Binding-site contacts:
Ligand atom C3' contacts residue GLU217 of chain 1.A at 3.3 Å.
Ligand atom C2' contacts residue ILE50 of chain 1.A at 3.6 Å (hydrophobic).
Ligand atom C5' contacts residue VAL75 of chain 1.A at 3.8 Å (hydrophobic).
Ligand atom O2 contacts residue PHE157 of chain 1.A at 3.5 Å.
Ligand atom O2 contacts residue PHE116 of chain 1.A at 3.5 Å.
Ligand atom C5 contacts residue ASP153 of chain 1.A at 3.8 Å.
Ligand atom N3 contacts residue PHE157 of chain 1.A at 3.3 Å.
Ligand atom C2' contacts residue PHE157 of chain 1.A at 3.8 Å (hydrophobic).
Ligand atom C5 contacts residue GLU73 of chain 1.A at 3.8 Å.
Ligand atom O2 contacts residue GLN117 of chain 1.A at 3.6 Å.
Ligand atom C6 contacts residue TRP78 of chain 1.A at 3.5 Å (hydrophobic).
Ligand atom C5' contacts residue GLU73 of chain 1.A at 3.1 Å.
Ligand atom C2 contacts residue PHE157 of chain 1.A at 3.4 Å (hydrophobic).
Ligand atom C2 contacts residue PHE116 of chain 1.A at 3.4 Å (hydrophobic).
Ligand atom C2 contacts residue GLN117 of chain 1.A at 3.8 Å.
Ligand atom C6 contacts residue GLU73 of chain 1.A at 3.8 Å.
Ligand atom C5' contacts residue ARG214 of chain 1.A at 4.0 Å.
Ligand atom N3 contacts residue GLN117 of chain 1.A at 3.0 Å (h-bond).
Ligand atom C3' contacts residue TYR106 of chain 1.A at 3.7 Å (hydrophobic).
Ligand atom C4 contacts residue GLN117 of chain 1.A at 3.8 Å.
Ligand atom C6 contacts residue ARG148 of chain 1.A at 3.7 Å.
Ligand atom O4' contacts residue LEU102 of chain 1.A at 3.5 Å.
Ligand atom O3' contacts residue GLU217 of chain 1.A at 2.6 Å (salt-bridge).
Ligand atom C5 contacts residue TRP78 of chain 1.A at 3.9 Å (hydrophobic).
Ligand atom N4 contacts residue ASP153 of chain 1.A at 2.9 Å (salt-bridge).
Ligand atom N1 contacts residue PHE157 of chain 1.A at 3.9 Å.
Ligand atom C4 contacts residue PHE157 of chain 1.A at 3.5 Å (hydrophobic).
Ligand atom O3' contacts residue TYR106 of chain 1.A at 2.8 Å (h-bond).
Ligand atom O2 contacts residue MET105 of chain 1.A at 3.5 Å.
Ligand atom O4' contacts residue TRP78 of chain 1.A at 3.5 Å.
Ligand atom N4 contacts residue PHE157 of chain 1.A at 3.6 Å.
Ligand atom C2' contacts residue TYR106 of chain 1.A at 3.4 Å (hydrophobic).
Ligand atom N4 contacts residue GLN117 of chain 1.A at 3.0 Å (h-bond).
Ligand atom C4' contacts residue GLU217 of chain 1.A at 3.8 Å.
Ligand atom C4 contacts residue ASP153 of chain 1.A at 3.7 Å.
Ligand atom O5' contacts residue GLU73 of chain 1.A at 2.5 Å (salt-bridge).
Ligand atom N1 contacts residue PHE116 of chain 1.A at 4.0 Å.
Ligand atom O5' contacts residue ARG148 of chain 1.A at 2.8 Å (salt-bridge).
Ligand atom N3 contacts residue PHE116 of chain 1.A at 3.4 Å.
Ligand atom C1' contacts residue TYR106 of chain 1.A at 3.8 Å (hydrophobic).

Sequence of chain 1.A:
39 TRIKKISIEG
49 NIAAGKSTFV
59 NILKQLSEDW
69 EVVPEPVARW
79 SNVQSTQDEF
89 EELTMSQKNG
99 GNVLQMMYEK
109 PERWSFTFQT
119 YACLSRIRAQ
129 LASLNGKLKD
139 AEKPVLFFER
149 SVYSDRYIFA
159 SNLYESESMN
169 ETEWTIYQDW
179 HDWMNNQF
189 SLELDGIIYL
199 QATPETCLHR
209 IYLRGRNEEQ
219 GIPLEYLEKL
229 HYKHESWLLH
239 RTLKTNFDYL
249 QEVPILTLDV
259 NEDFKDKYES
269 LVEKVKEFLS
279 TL

The protein below binds the small molecule below.
Small molecule (SMILES): Nc1ccn([C@H]2C[C@H](O)[C@@H](CO)O2)c(=O)n1